A protein and the small-molecule ligand that binds it are described below.
Small molecule (SMILES): O=C(O)[C@@H]1C[C@H](O)[C@H](O)[C@H](O[C@H]2[C@H](O)[C@H](O)[C@H](O[C@H]3[C@H](O)[C@H](O)[C@H](O)O[C@@H]3C(=O)O)O[C@@H]2C(=O)O)O1

Sequence of chain 1.A:
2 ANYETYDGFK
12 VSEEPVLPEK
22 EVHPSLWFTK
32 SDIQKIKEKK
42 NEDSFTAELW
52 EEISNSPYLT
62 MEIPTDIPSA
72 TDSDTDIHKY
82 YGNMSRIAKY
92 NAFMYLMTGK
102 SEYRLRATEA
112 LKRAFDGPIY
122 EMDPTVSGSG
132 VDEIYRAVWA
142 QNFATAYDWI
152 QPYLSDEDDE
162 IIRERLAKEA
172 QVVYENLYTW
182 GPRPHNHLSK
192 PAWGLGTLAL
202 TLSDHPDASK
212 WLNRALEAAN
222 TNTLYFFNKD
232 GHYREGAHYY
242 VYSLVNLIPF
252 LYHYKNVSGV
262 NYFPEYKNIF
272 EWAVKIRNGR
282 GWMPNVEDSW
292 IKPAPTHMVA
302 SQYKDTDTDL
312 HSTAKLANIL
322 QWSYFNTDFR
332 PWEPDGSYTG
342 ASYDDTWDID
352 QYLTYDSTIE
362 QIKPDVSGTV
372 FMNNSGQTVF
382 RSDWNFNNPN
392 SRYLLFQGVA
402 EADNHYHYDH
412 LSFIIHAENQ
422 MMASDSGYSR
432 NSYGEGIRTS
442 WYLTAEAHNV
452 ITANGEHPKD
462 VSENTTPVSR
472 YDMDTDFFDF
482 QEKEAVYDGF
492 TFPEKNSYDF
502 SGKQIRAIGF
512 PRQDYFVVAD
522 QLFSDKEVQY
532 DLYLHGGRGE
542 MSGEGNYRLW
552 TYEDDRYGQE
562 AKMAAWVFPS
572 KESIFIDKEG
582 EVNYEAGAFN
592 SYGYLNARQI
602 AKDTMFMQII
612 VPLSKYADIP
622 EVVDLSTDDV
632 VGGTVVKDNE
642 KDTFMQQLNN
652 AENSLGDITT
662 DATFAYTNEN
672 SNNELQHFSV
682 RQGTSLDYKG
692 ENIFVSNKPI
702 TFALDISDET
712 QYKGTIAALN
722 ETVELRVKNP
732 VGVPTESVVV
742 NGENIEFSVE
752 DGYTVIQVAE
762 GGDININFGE

Binding-site contacts:
Ligand atom O6A contacts residue SER128 of chain 1.A at 3.7 Å.
Ligand atom C5 contacts residue TYR240 of chain 1.A at 3.4 Å (hydrophobic).
Ligand atom O3 contacts residue ILE135 of chain 1.A at 3.9 Å.
Ligand atom C6 contacts residue HIS186 of chain 1.A at 3.8 Å.
Ligand atom O2 contacts residue ASN405 of chain 1.A at 2.6 Å (h-bond).
Ligand atom O6B contacts residue HIS188 of chain 1.A at 3.7 Å.
Ligand atom O3 contacts residue HIS188 of chain 1.A at 3.4 Å (h-bond).
Ligand atom O3 contacts residue ASN405 of chain 1.A at 3.3 Å (h-bond).
Ligand atom O1 contacts residue ARG184 of chain 1.A at 3.7 Å.
Ligand atom C5 contacts residue HIS406 of chain 1.A at 3.5 Å.
Ligand atom C4 contacts residue ARG184 of chain 1.A at 3.6 Å.
Ligand atom O5 contacts residue ARG184 of chain 1.A at 3.7 Å.
Ligand atom O5 contacts residue HIS406 of chain 1.A at 3.6 Å.
Ligand atom O6B contacts residue TYR434 of chain 1.A at 3.4 Å.
Ligand atom O6A contacts residue HIS188 of chain 1.A at 2.9 Å (h-bond).
Ligand atom C5 contacts residue ARG184 of chain 1.A at 3.1 Å.
Ligand atom C3 contacts residue HIS188 of chain 1.A at 3.5 Å.
Ligand atom C5 contacts residue HIS188 of chain 1.A at 3.7 Å.
Ligand atom C6 contacts residue HIS188 of chain 1.A at 3.3 Å.
Ligand atom O6B contacts residue HIS406 of chain 1.A at 2.7 Å (h-bond).
Ligand atom C1 contacts residue ARG184 of chain 1.A at 3.5 Å.
Ligand atom O6A contacts residue ASN187 of chain 1.A at 2.5 Å (h-bond).
Ligand atom O3 contacts residue HIS406 of chain 1.A at 3.1 Å (h-bond).
Ligand atom C6 contacts residue HIS406 of chain 1.A at 3.5 Å.
Ligand atom O2 contacts residue TYR434 of chain 1.A at 3.6 Å.
Ligand atom O6B contacts residue ASN187 of chain 1.A at 2.7 Å (h-bond).
Ligand atom C4 contacts residue TYR434 of chain 1.A at 3.8 Å (hydrophobic).
Ligand atom O4 contacts residue ARG184 of chain 1.A at 3.2 Å (salt-bridge).
Ligand atom C2 contacts residue HIS186 of chain 1.A at 3.8 Å.
Ligand atom O4 contacts residue TYR434 of chain 1.A at 3.9 Å.
Ligand atom O2 contacts residue ARG184 of chain 1.A at 3.6 Å (salt-bridge).
Ligand atom C2 contacts residue TYR434 of chain 1.A at 3.9 Å (hydrophobic).
Ligand atom O6B contacts residue TYR240 of chain 1.A at 3.6 Å.
Ligand atom O6A contacts residue PRO183 of chain 1.A at 3.3 Å.
Ligand atom O5 contacts residue HIS188 of chain 1.A at 3.2 Å (h-bond).
Ligand atom O6A contacts residue HIS186 of chain 1.A at 3.1 Å (h-bond).
Ligand atom O6A contacts residue TYR240 of chain 1.A at 3.8 Å.
Ligand atom C6 contacts residue ASN187 of chain 1.A at 3.2 Å.
Ligand atom C6 contacts residue TYR240 of chain 1.A at 3.4 Å (hydrophobic).
Ligand atom C4 contacts residue TYR240 of chain 1.A at 3.5 Å (hydrophobic).